Sequence of chain 1.C:
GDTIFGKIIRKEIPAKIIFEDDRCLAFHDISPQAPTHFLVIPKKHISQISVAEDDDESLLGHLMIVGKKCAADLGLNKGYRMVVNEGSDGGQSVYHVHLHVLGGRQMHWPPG

Binding-site contacts:
Ligand atom C3' contacts residue ASP46 of chain 1.D at 3.5 Å.
Ligand atom C5 contacts residue ILE47 of chain 1.D at 3.5 Å (hydrophobic).
Ligand atom O5' contacts residue SER110 of chain 1.D at 2.9 Å (h-bond).
Ligand atom O2P contacts residue GLN109 of chain 1.D at 3.6 Å.
Ligand atom N7 contacts residue ILE47 of chain 1.D at 3.8 Å.
Ligand atom C1' contacts residue ASP46 of chain 1.D at 3.4 Å.
Ligand atom O1P contacts residue ASN102 of chain 1.D at 3.1 Å (h-bond).
Ligand atom O4' contacts residue ASP46 of chain 1.D at 3.8 Å.
Ligand atom N3 contacts residue ILE47 of chain 1.D at 3.4 Å (h-bond).
Ligand atom C6 contacts residue ILE25 of chain 1.D at 3.8 Å (hydrophobic).
Ligand atom C4 contacts residue ILE47 of chain 1.D at 3.6 Å (hydrophobic).
Ligand atom C5' contacts residue SER110 of chain 1.D at 3.2 Å.
Ligand atom O1P contacts residue SER110 of chain 1.D at 3.6 Å (h-bond).
Ligand atom O2P contacts residue SER110 of chain 1.D at 2.8 Å (h-bond).
Ligand atom C2 contacts residue PHE44 of chain 1.D at 3.6 Å (hydrophobic).
Ligand atom C2 contacts residue ILE47 of chain 1.D at 3.4 Å (hydrophobic).
Ligand atom O3' contacts residue ASP46 of chain 1.D at 2.5 Å (salt-bridge).
Ligand atom O6 contacts residue ILE21 of chain 1.D at 3.5 Å.
Ligand atom O2' contacts residue SER48 of chain 1.D at 3.6 Å.
Ligand atom O1P contacts residue GLN109 of chain 1.D at 3.5 Å.
Ligand atom N1 contacts residue ILE47 of chain 1.D at 3.3 Å.
Ligand atom P contacts residue SER110 of chain 1.D at 3.6 Å.
Ligand atom O2' contacts residue ASP46 of chain 1.D at 2.6 Å (salt-bridge).
Ligand atom C5' contacts residue VAL111 of chain 1.D at 3.7 Å (hydrophobic).
Ligand atom O4' contacts residue LEU56 of chain 1.D at 3.6 Å.
Ligand atom C6 contacts residue ILE47 of chain 1.D at 3.6 Å (hydrophobic).
Ligand atom O2P contacts residue HIS115 of chain 1.D at 3.3 Å.
Ligand atom O3' contacts residue HIS117 of chain 1.D at 3.4 Å.
Ligand atom O3P contacts residue HIS115 of chain 1.D at 2.3 Å (h-bond).
Ligand atom C5' contacts residue HIS115 of chain 1.D at 3.8 Å.
Ligand atom O3P contacts residue HIS117 of chain 1.D at 2.7 Å (h-bond).
Ligand atom O3P contacts residue ASN102 of chain 1.D at 3.7 Å.
Ligand atom N1 contacts residue ILE25 of chain 1.D at 3.6 Å.
Ligand atom C2 contacts residue HIS45 of chain 1.D at 3.6 Å.
Ligand atom P contacts residue HIS115 of chain 1.D at 3.4 Å.
Ligand atom O6 contacts residue ILE25 of chain 1.D at 3.7 Å.
Ligand atom O1P contacts residue GLY108 of chain 1.D at 3.1 Å (h-bond).
Ligand atom O4' contacts residue PHE22 of chain 1.D at 3.5 Å.
Ligand atom C2' contacts residue ASP46 of chain 1.D at 3.5 Å.
Ligand atom O2P contacts residue VAL111 of chain 1.D at 3.0 Å (h-bond).

Sequence of chain 1.D:
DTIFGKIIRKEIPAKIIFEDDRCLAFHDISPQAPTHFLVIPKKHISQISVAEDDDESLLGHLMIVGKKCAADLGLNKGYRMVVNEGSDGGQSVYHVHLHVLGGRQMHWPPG

The small molecule below binds the protein below.
Small molecule (SMILES): O=c1[nH]cnc2c1ncn2[C@@H]1O[C@H](COP(=O)(O)O)[C@@H](O)[C@H]1O